Binding-site contacts:
Ligand atom O5 contacts residue ASN427 of chain 1.C at 2.4 Å (h-bond).
Ligand atom C8 contacts residue GLU425 of chain 1.C at 3.6 Å.
Ligand atom C4 contacts residue ASN427 of chain 1.C at 4.2 Å.
Ligand atom N2 contacts residue ASN427 of chain 1.C at 2.9 Å (h-bond).
Ligand atom O7 contacts residue ASN427 of chain 1.C at 3.8 Å.
Ligand atom C1 contacts residue ASN427 of chain 1.C at 1.4 Å.
Ligand atom C5 contacts residue ASN427 of chain 1.C at 3.7 Å.
Ligand atom C3 contacts residue ASN427 of chain 1.C at 3.8 Å.
Ligand atom C7 contacts residue ASN427 of chain 1.C at 3.5 Å.
Ligand atom C2 contacts residue ASN427 of chain 1.C at 2.4 Å.

Sequence of chain 1.C:
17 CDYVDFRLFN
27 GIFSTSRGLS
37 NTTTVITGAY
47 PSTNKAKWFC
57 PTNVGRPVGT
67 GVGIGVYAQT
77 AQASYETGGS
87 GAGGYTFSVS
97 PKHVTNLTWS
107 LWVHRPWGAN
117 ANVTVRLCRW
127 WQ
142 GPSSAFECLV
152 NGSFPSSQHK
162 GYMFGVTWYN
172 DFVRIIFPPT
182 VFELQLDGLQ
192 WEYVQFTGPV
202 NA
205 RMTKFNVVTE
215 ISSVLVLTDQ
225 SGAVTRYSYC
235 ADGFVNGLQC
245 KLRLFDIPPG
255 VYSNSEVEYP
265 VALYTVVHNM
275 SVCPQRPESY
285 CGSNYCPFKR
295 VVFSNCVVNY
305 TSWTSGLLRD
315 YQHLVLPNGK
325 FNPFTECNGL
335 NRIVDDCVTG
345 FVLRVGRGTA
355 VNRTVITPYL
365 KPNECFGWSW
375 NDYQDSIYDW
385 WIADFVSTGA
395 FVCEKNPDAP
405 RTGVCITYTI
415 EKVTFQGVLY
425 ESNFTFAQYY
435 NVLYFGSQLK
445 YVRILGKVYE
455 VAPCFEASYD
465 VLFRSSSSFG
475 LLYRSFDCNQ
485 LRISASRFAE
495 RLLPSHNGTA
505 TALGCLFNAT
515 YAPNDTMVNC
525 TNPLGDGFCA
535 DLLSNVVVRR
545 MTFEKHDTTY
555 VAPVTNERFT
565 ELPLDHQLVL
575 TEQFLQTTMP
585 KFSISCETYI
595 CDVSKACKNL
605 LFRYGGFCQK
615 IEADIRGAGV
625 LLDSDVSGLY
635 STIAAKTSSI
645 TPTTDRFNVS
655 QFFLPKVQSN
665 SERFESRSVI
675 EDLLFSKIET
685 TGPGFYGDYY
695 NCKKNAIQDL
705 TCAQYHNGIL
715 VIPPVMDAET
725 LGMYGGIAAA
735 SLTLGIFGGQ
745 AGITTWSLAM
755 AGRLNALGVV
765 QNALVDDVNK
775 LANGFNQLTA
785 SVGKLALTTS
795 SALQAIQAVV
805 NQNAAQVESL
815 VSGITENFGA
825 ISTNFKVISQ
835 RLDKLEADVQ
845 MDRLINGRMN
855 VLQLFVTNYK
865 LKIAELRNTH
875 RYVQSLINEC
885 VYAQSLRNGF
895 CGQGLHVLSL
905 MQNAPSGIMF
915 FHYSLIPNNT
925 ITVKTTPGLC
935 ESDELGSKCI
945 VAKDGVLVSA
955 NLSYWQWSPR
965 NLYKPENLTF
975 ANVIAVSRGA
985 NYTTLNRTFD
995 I

This protein binds this small molecule.
Small molecule (SMILES): CC(=O)N[C@@H]1[C@@H](O)[C@H](O)[C@@H](CO)O[C@H]1O